Binding-site contacts:
Ligand atom N2 contacts residue GLN80 of chain 1.B at 4.1 Å.
Ligand atom C01 contacts residue ILE52 of chain 1.B at 4.0 Å (hydrophobic).
Ligand atom O4 contacts residue ARG177 of chain 1.B at 4.0 Å.
Ligand atom C13 contacts residue ARG118 of chain 1.B at 3.5 Å.
Ligand atom C5 contacts residue TYR127 of chain 1.B at 3.8 Å (hydrophobic).
Ligand atom C1 contacts residue MET83 of chain 1.B at 3.8 Å (hydrophobic).
Ligand atom O2 contacts residue ALA123 of chain 1.B at 3.5 Å.
Ligand atom C14 contacts residue HIS13 of chain 1.B at 3.7 Å.
Ligand atom C13 contacts residue ARG177 of chain 1.B at 4.0 Å.
Ligand atom O1 contacts residue ILE55 of chain 1.B at 3.5 Å.
Ligand atom O2 contacts residue ALA122 of chain 1.B at 4.0 Å.
Ligand atom C4 contacts residue TYR87 of chain 1.B at 3.9 Å (hydrophobic).
Ligand atom N1 contacts residue TYR127 of chain 1.B at 3.6 Å.
Ligand atom O1 contacts residue TYR127 of chain 1.B at 4.0 Å.
Ligand atom N1 contacts residue MET83 of chain 1.B at 3.7 Å.
Ligand atom C5 contacts residue MET83 of chain 1.B at 3.8 Å (hydrophobic).
Ligand atom C11 contacts residue ARG118 of chain 1.B at 3.8 Å.
Ligand atom C4 contacts residue ARG118 of chain 1.B at 4.0 Å.
Ligand atom C2 contacts residue TYR127 of chain 1.B at 3.5 Å (hydrophobic).
Ligand atom O3 contacts residue HIS13 of chain 1.B at 3.3 Å.
Ligand atom C02 contacts residue GLN80 of chain 1.B at 3.2 Å.
Ligand atom O4 contacts residue ILE52 of chain 1.B at 3.3 Å.
Ligand atom C4 contacts residue TYR127 of chain 1.B at 4.0 Å (hydrophobic).
Ligand atom O2 contacts residue TYR127 of chain 1.B at 3.5 Å.
Ligand atom C11 contacts residue TYR127 of chain 1.B at 3.9 Å (hydrophobic).
Ligand atom C14 contacts residue ARG177 of chain 1.B at 4.0 Å.
Ligand atom C3 contacts residue MET83 of chain 1.B at 4.0 Å (hydrophobic).
Ligand atom C13 contacts residue TRP43 of chain 1.B at 3.8 Å (hydrophobic).
Ligand atom N2 contacts residue TYR127 of chain 1.B at 3.6 Å.
Ligand atom O2 contacts residue MET83 of chain 1.B at 3.9 Å.
Ligand atom O3 contacts residue ARG177 of chain 1.B at 3.9 Å.
Ligand atom C1 contacts residue TYR127 of chain 1.B at 3.5 Å (hydrophobic).
Ligand atom C02 contacts residue TYR127 of chain 1.B at 3.7 Å (hydrophobic).
Ligand atom C02 contacts residue ALA123 of chain 1.B at 3.7 Å (hydrophobic).
Ligand atom C01 contacts residue TYR56 of chain 1.B at 3.7 Å (hydrophobic).
Ligand atom C3 contacts residue TYR127 of chain 1.B at 3.8 Å (hydrophobic).
Ligand atom O3 contacts residue ARG118 of chain 1.B at 3.0 Å (salt-bridge).
Ligand atom N2 contacts residue MET83 of chain 1.B at 4.0 Å.
Ligand atom C2 contacts residue MET83 of chain 1.B at 4.0 Å (hydrophobic).
Ligand atom C02 contacts residue MET83 of chain 1.B at 3.8 Å (hydrophobic).

This small molecule binds to this protein.
Small molecule (SMILES): COc1nc(C=C(CO)CO)c(C)c(OC)n1

Sequence of chain 1.B:
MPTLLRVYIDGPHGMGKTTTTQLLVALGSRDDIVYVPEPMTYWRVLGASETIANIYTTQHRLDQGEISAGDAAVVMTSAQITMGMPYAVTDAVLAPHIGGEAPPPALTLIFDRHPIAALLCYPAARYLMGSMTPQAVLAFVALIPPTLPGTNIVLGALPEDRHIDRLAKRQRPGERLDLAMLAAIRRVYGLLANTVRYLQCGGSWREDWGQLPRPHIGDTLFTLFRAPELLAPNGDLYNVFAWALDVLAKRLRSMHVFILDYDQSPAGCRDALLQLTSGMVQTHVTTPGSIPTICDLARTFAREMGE